Sequence of chain 1.K:
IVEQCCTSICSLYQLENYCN

Sequence of chain 1.H:
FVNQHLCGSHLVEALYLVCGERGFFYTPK

Sequence of chain 1.G:
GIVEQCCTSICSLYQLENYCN

Binding-site contacts:
Ligand atom NE1 contacts residue TYR14 of chain 1.K at 3.1 Å (h-bond).
Ligand atom CD2 contacts residue TYR14 of chain 1.K at 3.5 Å (hydrophobic).
Ligand atom CB contacts residue GLU17 of chain 1.G at 3.5 Å.
Ligand atom CB contacts residue TYR14 of chain 1.G at 3.4 Å (hydrophobic).
Ligand atom CG contacts residue GLU17 of chain 1.G at 4.2 Å.
Ligand atom CZ3 contacts residue LEU13 of chain 1.G at 3.9 Å (hydrophobic).
Ligand atom OH contacts residue GLU17 of chain 1.K at 2.9 Å (salt-bridge).
Ligand atom CZ2 contacts residue LEU13 of chain 1.G at 3.9 Å (hydrophobic).
Ligand atom NZ contacts residue GLU17 of chain 1.G at 3.0 Å (salt-bridge).
Ligand atom CG contacts residue LEU13 of chain 1.G at 3.6 Å (hydrophobic).
Ligand atom CH2 contacts residue GLU17 of chain 1.K at 3.6 Å.
Ligand atom CD1 contacts residue VAL18 of chain 1.H at 4.3 Å (hydrophobic).
Ligand atom CE2 contacts residue LEU13 of chain 1.G at 3.8 Å (hydrophobic).
Ligand atom CE3 contacts residue LEU13 of chain 1.G at 3.8 Å (hydrophobic).
Ligand atom CD1 contacts residue LEU13 of chain 1.G at 4.2 Å (hydrophobic).
Ligand atom CE2 contacts residue LEU13 of chain 1.K at 4.3 Å (hydrophobic).
Ligand atom CZ3 contacts residue GLU17 of chain 1.K at 3.7 Å.
Ligand atom CA contacts residue TYR14 of chain 1.G at 4.2 Å (hydrophobic).
Ligand atom CD1 contacts residue GLU17 of chain 1.G at 4.1 Å.
Ligand atom CG contacts residue TYR14 of chain 1.K at 3.5 Å (hydrophobic).
Ligand atom NE1 contacts residue LEU13 of chain 1.G at 4.4 Å.
Ligand atom CE2 contacts residue TYR14 of chain 1.K at 3.2 Å (hydrophobic).
Ligand atom CB contacts residue TYR14 of chain 1.K at 4.3 Å (hydrophobic).
Ligand atom CB contacts residue LEU13 of chain 1.G at 3.5 Å (hydrophobic).
Ligand atom CD2 contacts residue LEU13 of chain 1.G at 3.7 Å (hydrophobic).
Ligand atom CZ3 contacts residue TYR14 of chain 1.K at 3.9 Å (hydrophobic).
Ligand atom CE3 contacts residue TYR14 of chain 1.K at 3.8 Å (hydrophobic).
Ligand atom CG contacts residue TYR14 of chain 1.G at 4.5 Å (hydrophobic).
Ligand atom CH2 contacts residue TYR14 of chain 1.K at 3.4 Å (hydrophobic).
Ligand atom CH2 contacts residue LEU13 of chain 1.K at 4.2 Å (hydrophobic).
Ligand atom CH2 contacts residue LEU13 of chain 1.G at 3.9 Å (hydrophobic).
Ligand atom NE1 contacts residue LEU13 of chain 1.K at 4.2 Å.
Ligand atom CZ2 contacts residue TYR14 of chain 1.K at 3.4 Å (hydrophobic).
Ligand atom CZ2 contacts residue LEU13 of chain 1.K at 3.6 Å (hydrophobic).
Ligand atom NZ contacts residue TYR14 of chain 1.K at 2.9 Å (h-bond).
Ligand atom CA contacts residue GLU17 of chain 1.G at 3.3 Å.
Ligand atom CD1 contacts residue TYR14 of chain 1.K at 3.1 Å (hydrophobic).
Ligand atom CA contacts residue TYR14 of chain 1.K at 4.1 Å (hydrophobic).

This small molecule binds to this protein.
Small molecule (SMILES): NCCc1c[nH]c2ccc(O)cc12